Sequence of chain 1.G:
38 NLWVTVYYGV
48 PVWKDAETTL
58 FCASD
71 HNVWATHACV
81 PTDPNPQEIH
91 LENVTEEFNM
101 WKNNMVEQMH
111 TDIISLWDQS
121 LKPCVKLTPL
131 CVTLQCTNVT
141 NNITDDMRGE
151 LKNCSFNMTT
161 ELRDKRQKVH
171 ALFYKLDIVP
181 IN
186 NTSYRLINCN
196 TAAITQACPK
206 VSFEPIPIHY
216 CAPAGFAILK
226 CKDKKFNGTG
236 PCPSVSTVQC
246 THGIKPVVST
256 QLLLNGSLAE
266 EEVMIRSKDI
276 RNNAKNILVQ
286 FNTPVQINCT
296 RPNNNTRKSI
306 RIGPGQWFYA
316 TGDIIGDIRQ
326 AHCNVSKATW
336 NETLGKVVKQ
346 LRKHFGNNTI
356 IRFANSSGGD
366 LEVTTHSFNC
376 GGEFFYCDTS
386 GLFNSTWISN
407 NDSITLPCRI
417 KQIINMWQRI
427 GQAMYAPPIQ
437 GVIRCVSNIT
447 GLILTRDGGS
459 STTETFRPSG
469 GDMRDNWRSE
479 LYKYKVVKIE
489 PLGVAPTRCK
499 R

Binding-site contacts:
Ligand atom C3 contacts residue ASN444 of chain 1.G at 3.8 Å.
Ligand atom O5 contacts residue ASN444 of chain 1.G at 2.5 Å (h-bond).
Ligand atom C1 contacts residue PRO289 of chain 1.G at 4.0 Å (hydrophobic).
Ligand atom C8 contacts residue ASN260 of chain 1.G at 3.3 Å.
Ligand atom O7 contacts residue ASN260 of chain 1.G at 4.2 Å.
Ligand atom C5 contacts residue ASN444 of chain 1.G at 3.6 Å.
Ligand atom C8 contacts residue ASN444 of chain 1.G at 3.3 Å.
Ligand atom C4 contacts residue ASN444 of chain 1.G at 4.3 Å.
Ligand atom O5 contacts residue LEU263 of chain 1.G at 4.1 Å.
Ligand atom C5 contacts residue PRO289 of chain 1.G at 4.0 Å (hydrophobic).
Ligand atom O7 contacts residue ASN444 of chain 1.G at 3.6 Å.
Ligand atom C7 contacts residue ASN444 of chain 1.G at 3.0 Å.
Ligand atom C7 contacts residue ASN260 of chain 1.G at 3.9 Å.
Ligand atom C2 contacts residue ASN444 of chain 1.G at 2.7 Å.
Ligand atom C6 contacts residue PRO289 of chain 1.G at 4.0 Å (hydrophobic).
Ligand atom C8 contacts residue NAG1 of chain 1.W at 3.3 Å.
Ligand atom C6 contacts residue LEU263 of chain 1.G at 3.9 Å (hydrophobic).
Ligand atom C1 contacts residue ASN444 of chain 1.G at 1.4 Å.
Ligand atom O5 contacts residue PRO289 of chain 1.G at 3.6 Å.
Ligand atom N2 contacts residue ASN444 of chain 1.G at 2.7 Å (h-bond).
Ligand atom O6 contacts residue PRO289 of chain 1.G at 3.9 Å.

This small molecule binds to this protein.
Small molecule (SMILES): CC(=O)N[C@@H]1[C@@H](O)[C@H](O)[C@@H](CO)O[C@H]1O